The protein below binds the small molecule below.
Small molecule (SMILES): CC(=O)N[C@@H]1[C@@H](O)[C@H](O)[C@@H](CO)O[C@H]1O

Sequence of chain 1.A:
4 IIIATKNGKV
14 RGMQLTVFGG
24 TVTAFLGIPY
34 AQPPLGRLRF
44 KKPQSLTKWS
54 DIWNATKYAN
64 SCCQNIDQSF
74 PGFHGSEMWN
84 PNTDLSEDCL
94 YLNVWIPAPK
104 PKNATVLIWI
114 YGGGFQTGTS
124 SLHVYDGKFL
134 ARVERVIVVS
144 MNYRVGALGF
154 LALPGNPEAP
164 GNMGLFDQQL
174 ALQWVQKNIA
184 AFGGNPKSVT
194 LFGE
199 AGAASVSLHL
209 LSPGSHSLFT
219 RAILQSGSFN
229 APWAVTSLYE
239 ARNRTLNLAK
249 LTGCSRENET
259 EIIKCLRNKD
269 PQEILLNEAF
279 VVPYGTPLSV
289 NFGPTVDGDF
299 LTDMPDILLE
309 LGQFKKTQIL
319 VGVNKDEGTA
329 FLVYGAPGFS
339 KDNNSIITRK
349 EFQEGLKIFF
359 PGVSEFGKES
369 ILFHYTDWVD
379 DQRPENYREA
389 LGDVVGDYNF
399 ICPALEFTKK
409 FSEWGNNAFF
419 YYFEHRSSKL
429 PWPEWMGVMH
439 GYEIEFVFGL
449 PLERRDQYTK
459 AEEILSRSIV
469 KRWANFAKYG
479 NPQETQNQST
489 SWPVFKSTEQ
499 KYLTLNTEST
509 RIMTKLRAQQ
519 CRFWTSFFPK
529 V

Binding-site contacts:
Ligand atom O5 contacts residue ASN256 of chain 1.A at 2.6 Å (h-bond).
Ligand atom C4 contacts residue ASN256 of chain 1.A at 4.2 Å.
Ligand atom O7 contacts residue ASN256 of chain 1.A at 3.4 Å (h-bond).
Ligand atom O3 contacts residue ASN256 of chain 1.A at 3.8 Å.
Ligand atom C3 contacts residue ASN256 of chain 1.A at 3.6 Å.
Ligand atom C2 contacts residue ASN256 of chain 1.A at 2.5 Å.
Ligand atom C1 contacts residue ASN256 of chain 1.A at 1.4 Å.
Ligand atom C8 contacts residue ASN256 of chain 1.A at 4.4 Å.
Ligand atom C6 contacts residue ASN256 of chain 1.A at 3.5 Å.
Ligand atom N2 contacts residue ASN256 of chain 1.A at 3.5 Å (h-bond).
Ligand atom C7 contacts residue ASN256 of chain 1.A at 3.5 Å.
Ligand atom C5 contacts residue ASN256 of chain 1.A at 3.6 Å.
Ligand atom C1 contacts residue THR258 of chain 1.A at 4.2 Å.
Ligand atom O5 contacts residue THR258 of chain 1.A at 3.7 Å.